Sequence of chain 19.C:
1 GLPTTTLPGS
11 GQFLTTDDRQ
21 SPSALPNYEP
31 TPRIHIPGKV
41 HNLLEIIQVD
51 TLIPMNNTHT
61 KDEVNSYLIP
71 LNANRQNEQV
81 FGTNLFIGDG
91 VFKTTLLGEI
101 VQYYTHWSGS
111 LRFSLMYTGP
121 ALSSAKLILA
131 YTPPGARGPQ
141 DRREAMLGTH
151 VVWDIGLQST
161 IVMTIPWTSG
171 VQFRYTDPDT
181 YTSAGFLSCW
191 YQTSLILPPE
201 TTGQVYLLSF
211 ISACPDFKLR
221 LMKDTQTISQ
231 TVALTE

Sequence of chain 18.A:
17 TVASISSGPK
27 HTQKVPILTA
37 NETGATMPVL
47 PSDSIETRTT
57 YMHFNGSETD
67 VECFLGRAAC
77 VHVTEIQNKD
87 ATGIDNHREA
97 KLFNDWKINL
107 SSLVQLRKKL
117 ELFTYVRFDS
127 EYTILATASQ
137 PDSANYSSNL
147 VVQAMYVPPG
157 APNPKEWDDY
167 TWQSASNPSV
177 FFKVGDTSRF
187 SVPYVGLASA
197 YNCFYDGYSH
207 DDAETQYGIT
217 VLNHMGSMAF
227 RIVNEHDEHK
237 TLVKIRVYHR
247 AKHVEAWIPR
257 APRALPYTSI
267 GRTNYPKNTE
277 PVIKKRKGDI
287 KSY

Sequence of chain 18.C:
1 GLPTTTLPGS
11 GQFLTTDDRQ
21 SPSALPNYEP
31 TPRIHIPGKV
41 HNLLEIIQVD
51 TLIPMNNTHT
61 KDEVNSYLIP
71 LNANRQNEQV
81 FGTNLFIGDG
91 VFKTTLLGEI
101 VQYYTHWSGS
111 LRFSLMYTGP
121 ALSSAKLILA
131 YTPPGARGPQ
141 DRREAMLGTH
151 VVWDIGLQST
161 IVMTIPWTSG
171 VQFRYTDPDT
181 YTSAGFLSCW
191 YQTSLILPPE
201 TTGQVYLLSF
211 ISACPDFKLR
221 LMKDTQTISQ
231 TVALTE

Binding-site contacts:
Ligand atom C4A contacts residue VAL176 of chain 18.A at 3.9 Å (hydrophobic).
Ligand atom O1 contacts residue LEU106 of chain 18.A at 3.7 Å.
Ligand atom O1A contacts residue MET224 of chain 18.A at 3.9 Å.
Ligand atom CL1 contacts residue VAL188 of chain 18.A at 3.7 Å.
Ligand atom C5B contacts residue MET224 of chain 18.A at 3.8 Å (hydrophobic).
Ligand atom C4B contacts residue TYR152 of chain 18.A at 3.7 Å (hydrophobic).
Ligand atom C2C contacts residue MET221 of chain 18.A at 3.3 Å (hydrophobic).
Ligand atom CL1 contacts residue LEU25 of chain 18.C at 3.5 Å.
Ligand atom C31 contacts residue ASN219 of chain 18.A at 3.7 Å.
Ligand atom CL2 contacts residue TYR128 of chain 18.A at 3.4 Å.
Ligand atom C4C contacts residue VAL191 of chain 18.A at 3.7 Å (hydrophobic).
Ligand atom C3C contacts residue TYR128 of chain 18.A at 3.8 Å (hydrophobic).
Ligand atom C5A contacts residue VAL176 of chain 18.A at 3.8 Å (hydrophobic).
Ligand atom C5C contacts residue TYR152 of chain 18.A at 3.8 Å (hydrophobic).
Ligand atom CL2 contacts residue MET224 of chain 18.A at 3.2 Å.
Ligand atom C1C contacts residue LEU106 of chain 18.A at 3.9 Å (hydrophobic).
Ligand atom C31 contacts residue TYR197 of chain 18.A at 3.6 Å (hydrophobic).
Ligand atom C1C contacts residue TYR128 of chain 18.A at 3.6 Å (hydrophobic).
Ligand atom C4B contacts residue PHE186 of chain 18.A at 3.6 Å (hydrophobic).
Ligand atom C3C contacts residue ILE104 of chain 18.A at 3.6 Å (hydrophobic).
Ligand atom CL2 contacts residue ILE104 of chain 18.A at 3.4 Å.
Ligand atom C5 contacts residue MET221 of chain 18.A at 3.9 Å (hydrophobic).
Ligand atom C5 contacts residue LEU106 of chain 18.A at 3.7 Å (hydrophobic).
Ligand atom C2A contacts residue PHE186 of chain 18.A at 3.6 Å (hydrophobic).
Ligand atom O1B contacts residue VAL188 of chain 18.A at 3.8 Å.
Ligand atom C2C contacts residue ILE104 of chain 18.A at 3.9 Å (hydrophobic).
Ligand atom C5B contacts residue PHE186 of chain 18.A at 3.8 Å (hydrophobic).
Ligand atom O1A contacts residue PHE186 of chain 18.A at 3.4 Å.
Ligand atom N3A contacts residue PRO174 of chain 18.A at 3.3 Å (h-bond).
Ligand atom C4A contacts residue SER175 of chain 18.A at 3.6 Å.
Ligand atom C4A contacts residue ALA150 of chain 18.A at 3.9 Å (hydrophobic).
Ligand atom C3B contacts residue ALA24 of chain 18.C at 4.0 Å (hydrophobic).
Ligand atom C3B contacts residue TYR152 of chain 18.A at 3.9 Å (hydrophobic).
Ligand atom C5A contacts residue ALA150 of chain 18.A at 3.4 Å (hydrophobic).
Ligand atom N2 contacts residue ASN219 of chain 18.A at 3.5 Å (h-bond).
Ligand atom C4 contacts residue TYR197 of chain 18.A at 3.6 Å (hydrophobic).
Ligand atom C4A contacts residue PRO174 of chain 18.A at 3.2 Å (hydrophobic).
Ligand atom N3A contacts residue ALA24 of chain 18.C at 3.8 Å.
Ligand atom O1 contacts residue MET221 of chain 18.A at 3.4 Å (h-bond).
Ligand atom N2 contacts residue MET221 of chain 18.A at 3.9 Å.

The protein below binds the small molecule below.
Small molecule (SMILES): Cc1cc(CCCCCOc2c(Cl)cc(C3=NCCO3)cc2Cl)on1